Binding-site contacts:
Ligand atom C2 contacts residue ARG1075 of chain 1.B at 3.8 Å.
Ligand atom C31 contacts residue TYR1157 of chain 1.B at 3.2 Å (hydrophobic).
Ligand atom C29 contacts residue ARG38 of chain 1.G at 3.7 Å.
Ligand atom C20 contacts residue ARG1074 of chain 1.B at 3.8 Å.
Ligand atom C33 contacts residue TYR1157 of chain 1.B at 3.6 Å (hydrophobic).
Ligand atom C40 contacts residue ARG38 of chain 1.G at 3.8 Å.
Ligand atom N2 contacts residue GLU1121 of chain 1.B at 2.9 Å (salt-bridge).
Ligand atom O6 contacts residue ARG38 of chain 1.G at 2.8 Å (salt-bridge).
Ligand atom C5 contacts residue ARG1075 of chain 1.B at 3.7 Å.
Ligand atom O7 contacts residue LYS1067 of chain 1.B at 3.4 Å.
Ligand atom O3 contacts residue LYS1071 of chain 1.B at 3.6 Å.
Ligand atom C28 contacts residue PHE1153 of chain 1.B at 3.2 Å (hydrophobic).
Ligand atom C17 contacts residue LEU1066 of chain 1.B at 3.4 Å (hydrophobic).
Ligand atom C18 contacts residue LEU1066 of chain 1.B at 3.9 Å (hydrophobic).
Ligand atom C17 contacts residue ARG1074 of chain 1.B at 3.5 Å.
Ligand atom C32 contacts residue GLU1121 of chain 1.B at 3.9 Å.
Ligand atom C30 contacts residue TYR1157 of chain 1.B at 3.4 Å (hydrophobic).
Ligand atom O2 contacts residue TYR36 of chain 1.G at 3.9 Å.
Ligand atom N1 contacts residue TYR1157 of chain 1.B at 3.6 Å.
Ligand atom C4 contacts residue ARG1075 of chain 1.B at 3.6 Å.
Ligand atom C27 contacts residue PHE1153 of chain 1.B at 3.4 Å (hydrophobic).
Ligand atom C19 contacts residue LEU1066 of chain 1.B at 3.8 Å (hydrophobic).
Ligand atom C34 contacts residue GLU1121 of chain 1.B at 3.0 Å.
Ligand atom C12 contacts residue VAL37 of chain 1.G at 3.9 Å (hydrophobic).
Ligand atom O5 contacts residue TYR1157 of chain 1.B at 3.6 Å.
Ligand atom C35 contacts residue GLU1121 of chain 1.B at 3.0 Å.
Ligand atom C26 contacts residue VAL1110 of chain 1.B at 3.8 Å (hydrophobic).
Ligand atom O7 contacts residue LEU1066 of chain 1.B at 2.6 Å (h-bond).
Ligand atom O6 contacts residue VAL37 of chain 1.G at 3.8 Å.
Ligand atom C31 contacts residue ARG38 of chain 1.G at 3.8 Å.
Ligand atom C27 contacts residue VAL1110 of chain 1.B at 3.9 Å (hydrophobic).
Ligand atom C20 contacts residue TYR36 of chain 1.G at 3.9 Å (hydrophobic).
Ligand atom C8 contacts residue TYR36 of chain 1.G at 3.9 Å (hydrophobic).
Ligand atom O2 contacts residue ARG1074 of chain 1.B at 3.5 Å (salt-bridge).
Ligand atom C15 contacts residue VAL1114 of chain 1.B at 3.4 Å (hydrophobic).
Ligand atom C16 contacts residue ARG1074 of chain 1.B at 3.7 Å.
Ligand atom N2 contacts residue TYR1157 of chain 1.B at 3.9 Å.
Ligand atom C9 contacts residue TYR36 of chain 1.G at 3.9 Å (hydrophobic).
Ligand atom C12 contacts residue PHE1153 of chain 1.B at 3.4 Å (hydrophobic).
Ligand atom C31 contacts residue GLU1121 of chain 1.B at 3.8 Å.

Sequence of chain 1.G:
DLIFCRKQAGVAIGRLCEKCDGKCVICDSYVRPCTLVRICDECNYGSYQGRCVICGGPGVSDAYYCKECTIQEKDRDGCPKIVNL

Sequence of chain 1.B:
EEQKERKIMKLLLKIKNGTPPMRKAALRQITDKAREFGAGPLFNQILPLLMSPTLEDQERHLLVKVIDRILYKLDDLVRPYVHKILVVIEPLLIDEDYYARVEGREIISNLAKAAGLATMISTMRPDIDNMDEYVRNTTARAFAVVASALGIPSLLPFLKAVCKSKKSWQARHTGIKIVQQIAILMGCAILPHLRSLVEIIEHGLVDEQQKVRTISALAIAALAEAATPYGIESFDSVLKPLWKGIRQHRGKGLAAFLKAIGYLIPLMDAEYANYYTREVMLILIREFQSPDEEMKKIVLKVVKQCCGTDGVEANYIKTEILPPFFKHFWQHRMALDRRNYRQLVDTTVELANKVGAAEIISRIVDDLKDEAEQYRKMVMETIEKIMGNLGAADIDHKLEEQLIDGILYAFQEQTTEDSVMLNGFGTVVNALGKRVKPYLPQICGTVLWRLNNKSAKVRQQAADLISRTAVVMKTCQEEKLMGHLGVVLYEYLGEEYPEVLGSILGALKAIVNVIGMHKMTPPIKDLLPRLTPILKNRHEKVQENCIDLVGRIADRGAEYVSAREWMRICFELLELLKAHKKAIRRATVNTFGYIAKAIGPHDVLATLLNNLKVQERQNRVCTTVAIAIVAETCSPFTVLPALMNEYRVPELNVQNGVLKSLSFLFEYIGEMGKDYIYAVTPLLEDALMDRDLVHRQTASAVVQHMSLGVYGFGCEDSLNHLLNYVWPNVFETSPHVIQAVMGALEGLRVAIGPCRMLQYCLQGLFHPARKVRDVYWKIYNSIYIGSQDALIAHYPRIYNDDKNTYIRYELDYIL

A small-molecule ligand and the protein it binds are described below.
Small molecule (SMILES): CC[C@H](O)[C@@H](C)[C@H]1O[C@@H]1C[C@@](C)(O)/C=C/C=C(\C)[C@H]1OC(=O)C[C@H](O)CC[C@@](C)(O)[C@@H](OC(=O)N2CCN(C3CCCCCC3)CC2)/C=C/[C@@H]1C